A small-molecule ligand and the protein it binds are described below.
Small molecule (SMILES): CC[C@@H]1[C@@H]2[C@H](C(=O)N1Cc1ccc3c(c1)OCO3)[C@H](c1ccc(C(=N)N)cc1)N(C)C2(C)C

Binding-site contacts:
Ligand atom C41 contacts residue HIS43 of chain 1.B at 3.7 Å.
Ligand atom C5 contacts residue GLY228 of chain 1.B at 3.8 Å.
Ligand atom C25 contacts residue TYR47 of chain 1.B at 3.5 Å (hydrophobic).
Ligand atom N1 contacts residue ALA200 of chain 1.B at 3.4 Å (h-bond).
Ligand atom C13 contacts residue TRP50 of chain 1.B at 3.6 Å (hydrophobic).
Ligand atom C28 contacts residue LEU96 of chain 1.B at 3.8 Å (hydrophobic).
Ligand atom O29 contacts residue GLU94 of chain 1.B at 3.5 Å (salt-bridge).
Ligand atom C22 contacts residue HIS43 of chain 1.B at 3.7 Å.
Ligand atom C4 contacts residue TRP227 of chain 1.B at 3.7 Å (hydrophobic).
Ligand atom C4 contacts residue GLY228 of chain 1.B at 3.6 Å.
Ligand atom C6 contacts residue SER226 of chain 1.B at 3.7 Å.
Ligand atom N1 contacts residue ASP199 of chain 1.B at 2.8 Å (salt-bridge).
Ligand atom O21 contacts residue TRP227 of chain 1.B at 3.2 Å.
Ligand atom C22 contacts residue SER226 of chain 1.B at 3.6 Å.
Ligand atom O21 contacts residue GLY228 of chain 1.B at 3.2 Å (h-bond).
Ligand atom C30 contacts residue LEU96 of chain 1.B at 3.8 Å (hydrophobic).
Ligand atom C9 contacts residue GLY230 of chain 1.B at 3.5 Å.
Ligand atom C20 contacts residue TRP227 of chain 1.B at 3.8 Å (hydrophobic).
Ligand atom C26 contacts residue TYR47 of chain 1.B at 3.8 Å (hydrophobic).
Ligand atom C41 contacts residue TYR47 of chain 1.B at 3.7 Å (hydrophobic).
Ligand atom N2 contacts residue ASP199 of chain 1.B at 2.6 Å (salt-bridge).
Ligand atom C10 contacts residue SER205 of chain 1.B at 3.5 Å.
Ligand atom O29 contacts residue ASN95 of chain 1.B at 3.1 Å.
Ligand atom C16 contacts residue HIS43 of chain 1.B at 3.6 Å.
Ligand atom C12 contacts residue GLU202 of chain 1.B at 3.3 Å.
Ligand atom C3 contacts residue ALA200 of chain 1.B at 3.5 Å (hydrophobic).
Ligand atom C28 contacts residue ASN95 of chain 1.B at 3.4 Å.
Ligand atom C3 contacts residue ASP199 of chain 1.B at 3.5 Å.
Ligand atom C14 contacts residue SER205 of chain 1.B at 3.6 Å.
Ligand atom N1 contacts residue GLY230 of chain 1.B at 2.9 Å (h-bond).
Ligand atom C28 contacts residue GLU94 of chain 1.B at 3.2 Å.
Ligand atom C6 contacts residue TRP227 of chain 1.B at 3.4 Å (hydrophobic).
Ligand atom C9 contacts residue GLY228 of chain 1.B at 3.6 Å.
Ligand atom N2 contacts residue ALA200 of chain 1.B at 3.5 Å (h-bond).
Ligand atom C32 contacts residue TRP227 of chain 1.B at 3.6 Å (hydrophobic).
Ligand atom O29 contacts residue ILE179 of chain 1.B at 3.7 Å.
Ligand atom C26 contacts residue LEU96 of chain 1.B at 3.9 Å (hydrophobic).
Ligand atom C5 contacts residue TRP227 of chain 1.B at 3.5 Å (hydrophobic).
Ligand atom N2 contacts residue GLY238 of chain 1.B at 3.4 Å.
Ligand atom O27 contacts residue TYR47 of chain 1.B at 3.3 Å (h-bond).

Sequence of chain 1.B:
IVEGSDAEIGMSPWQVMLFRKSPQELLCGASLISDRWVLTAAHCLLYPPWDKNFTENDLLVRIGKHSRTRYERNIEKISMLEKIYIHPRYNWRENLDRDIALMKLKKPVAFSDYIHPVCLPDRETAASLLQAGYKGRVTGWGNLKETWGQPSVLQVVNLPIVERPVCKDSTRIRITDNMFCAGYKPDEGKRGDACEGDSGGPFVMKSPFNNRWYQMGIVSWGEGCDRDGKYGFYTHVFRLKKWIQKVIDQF